This protein binds this small molecule.
Small molecule (SMILES): Nc1ncnc2c1ncn2[C@H]1C[C@H](O)[C@@H](CO[P](=O)(O)O[P](=O)(O)OP(=O)(O)O)O1

Binding-site contacts:
Ligand atom O2A contacts residue ASP623 of chain 1.A at 3.0 Å (salt-bridge).
Ligand atom PG contacts residue CA1 of chain 1.E at 3.6 Å.
Ligand atom O1B contacts residue LEU415 of chain 1.A at 3.8 Å.
Ligand atom O2B contacts residue LEU415 of chain 1.A at 3.0 Å (h-bond).
Ligand atom PB contacts residue SER414 of chain 1.A at 3.6 Å.
Ligand atom C2' contacts residue ASN564 of chain 1.A at 3.8 Å.
Ligand atom C2' contacts residue TYR416 of chain 1.A at 3.6 Å (hydrophobic).
Ligand atom O2A contacts residue CA1 of chain 1.E at 2.4 Å.
Ligand atom O4' contacts residue THR622 of chain 1.A at 3.6 Å.
Ligand atom C3' contacts residue ASN564 of chain 1.A at 3.7 Å.
Ligand atom O3B contacts residue LYS560 of chain 1.A at 3.7 Å.
Ligand atom O3A contacts residue LYS560 of chain 1.A at 3.0 Å (salt-bridge).
Ligand atom O3G contacts residue ASP411 of chain 1.A at 2.9 Å (salt-bridge).
Ligand atom O2B contacts residue ASP623 of chain 1.A at 3.1 Å (salt-bridge).
Ligand atom C5' contacts residue ASP623 of chain 1.A at 3.4 Å.
Ligand atom O3G contacts residue CA1 of chain 1.E at 2.2 Å.
Ligand atom O1G contacts residue ARG482 of chain 1.A at 2.7 Å (salt-bridge).
Ligand atom PA contacts residue LYS560 of chain 1.A at 3.7 Å.
Ligand atom O2B contacts residue CA1 of chain 1.E at 2.3 Å.
Ligand atom PG contacts residue SER414 of chain 1.A at 3.6 Å.
Ligand atom PA contacts residue CA1 of chain 1.F at 3.7 Å.
Ligand atom O3G contacts residue LEU412 of chain 1.A at 3.5 Å (h-bond).
Ligand atom O3' contacts residue TYR416 of chain 1.A at 3.0 Å (h-bond).
Ligand atom O3A contacts residue CA1 of chain 1.E at 3.7 Å.
Ligand atom O1B contacts residue SER414 of chain 1.A at 3.5 Å.
Ligand atom PA contacts residue CA1 of chain 1.E at 3.6 Å.
Ligand atom O3B contacts residue SER414 of chain 1.A at 3.5 Å.
Ligand atom PB contacts residue CA1 of chain 1.E at 3.4 Å.
Ligand atom O2G contacts residue SER414 of chain 1.A at 2.8 Å (h-bond).
Ligand atom O3' contacts residue LEU415 of chain 1.A at 3.3 Å (h-bond).
Ligand atom O2A contacts residue CA1 of chain 1.F at 2.6 Å.
Ligand atom O2B contacts residue LEU412 of chain 1.A at 3.3 Å (h-bond).
Ligand atom O1B contacts residue ASN564 of chain 1.A at 3.2 Å (h-bond).
Ligand atom O2A contacts residue ASP411 of chain 1.A at 3.5 Å (salt-bridge).
Ligand atom PG contacts residue ARG482 of chain 1.A at 3.6 Å.
Ligand atom O1A contacts residue LYS560 of chain 1.A at 3.0 Å (salt-bridge).
Ligand atom O2G contacts residue ARG482 of chain 1.A at 2.8 Å (salt-bridge).
Ligand atom O2B contacts residue SER414 of chain 1.A at 3.2 Å (h-bond).
Ligand atom O1B contacts residue LYS560 of chain 1.A at 3.7 Å.
Ligand atom O3' contacts residue ASN564 of chain 1.A at 3.6 Å (h-bond).

Sequence of chain 1.A:
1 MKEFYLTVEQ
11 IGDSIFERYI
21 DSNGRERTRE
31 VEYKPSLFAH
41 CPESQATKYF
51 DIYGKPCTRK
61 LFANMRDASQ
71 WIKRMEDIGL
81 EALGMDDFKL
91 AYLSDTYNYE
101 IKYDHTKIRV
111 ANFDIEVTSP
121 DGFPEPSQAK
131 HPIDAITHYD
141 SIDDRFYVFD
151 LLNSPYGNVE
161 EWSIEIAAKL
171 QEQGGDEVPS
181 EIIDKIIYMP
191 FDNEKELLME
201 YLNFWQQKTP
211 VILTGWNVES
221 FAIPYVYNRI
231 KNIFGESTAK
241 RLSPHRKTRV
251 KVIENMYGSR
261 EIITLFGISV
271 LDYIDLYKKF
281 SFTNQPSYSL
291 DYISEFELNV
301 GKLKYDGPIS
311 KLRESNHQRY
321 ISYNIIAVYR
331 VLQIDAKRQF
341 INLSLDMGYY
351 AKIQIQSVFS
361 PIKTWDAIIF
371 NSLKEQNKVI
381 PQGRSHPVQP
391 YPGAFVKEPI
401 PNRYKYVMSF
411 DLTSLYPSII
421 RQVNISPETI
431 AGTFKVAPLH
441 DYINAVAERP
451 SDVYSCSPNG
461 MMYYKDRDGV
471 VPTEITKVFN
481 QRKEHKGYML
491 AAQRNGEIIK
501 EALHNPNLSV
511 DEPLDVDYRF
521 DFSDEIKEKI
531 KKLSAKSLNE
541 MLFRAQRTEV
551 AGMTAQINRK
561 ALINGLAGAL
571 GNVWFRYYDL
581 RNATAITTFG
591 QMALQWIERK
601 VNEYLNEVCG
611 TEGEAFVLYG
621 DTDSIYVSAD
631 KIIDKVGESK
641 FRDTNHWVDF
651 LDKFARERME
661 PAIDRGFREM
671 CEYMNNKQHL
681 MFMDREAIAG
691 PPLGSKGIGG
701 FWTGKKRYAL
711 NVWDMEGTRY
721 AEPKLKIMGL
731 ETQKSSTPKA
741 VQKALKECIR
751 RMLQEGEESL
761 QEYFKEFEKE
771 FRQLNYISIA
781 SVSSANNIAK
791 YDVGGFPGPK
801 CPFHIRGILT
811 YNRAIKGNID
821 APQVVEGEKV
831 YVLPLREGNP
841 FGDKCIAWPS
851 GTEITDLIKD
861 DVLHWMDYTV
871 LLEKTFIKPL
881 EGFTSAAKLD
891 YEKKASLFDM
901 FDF